Binding-site contacts:
Ligand atom N3 contacts residue A4 of chain 5.G at 3.8 Å.
Ligand atom OP1 contacts residue LEU56 of chain 2.C at 2.8 Å.
Ligand atom C2 contacts residue C6 of chain 5.G at 3.4 Å.
Ligand atom N1 contacts residue U2 of chain 5.G at 2.8 Å.
Ligand atom O4 contacts residue A4 of chain 5.G at 2.6 Å (h-bond).
Ligand atom OP1 contacts residue LYS8 of chain 2.F at 3.1 Å.
Ligand atom OP1 contacts residue LYS68 of chain 2.C at 3.2 Å (salt-bridge).
Ligand atom C2 contacts residue GLN61 of chain 2.C at 3.9 Å.
Ligand atom C6 contacts residue U2 of chain 5.G at 3.4 Å.
Ligand atom N3 contacts residue U1 of chain 5.G at 3.9 Å.
Ligand atom OP1 contacts residue LYS12 of chain 2.F at 3.9 Å.
Ligand atom C2 contacts residue U2 of chain 5.G at 3.6 Å.
Ligand atom C6 contacts residue U5 of chain 5.G at 3.6 Å.
Ligand atom N1 contacts residue U5 of chain 5.G at 3.7 Å.
Ligand atom N3 contacts residue U5 of chain 5.G at 3.6 Å.
Ligand atom C2 contacts residue U1 of chain 5.G at 3.9 Å.
Ligand atom O4 contacts residue U1 of chain 5.G at 2.8 Å (h-bond).
Ligand atom N3 contacts residue U2 of chain 5.G at 3.6 Å.
Ligand atom OP2 contacts residue LYS8 of chain 2.F at 3.8 Å.
Ligand atom O4 contacts residue U5 of chain 5.G at 2.8 Å (h-bond).
Ligand atom C6 contacts residue A4 of chain 5.G at 3.7 Å.
Ligand atom O2 contacts residue GLN61 of chain 2.C at 3.9 Å.
Ligand atom C2 contacts residue A4 of chain 5.G at 3.9 Å.
Ligand atom C2 contacts residue U3 of chain 5.G at 3.8 Å.
Ligand atom C4 contacts residue A4 of chain 5.G at 3.2 Å.
Ligand atom O2 contacts residue C6 of chain 5.G at 2.9 Å (h-bond).
Ligand atom N6 contacts residue U2 of chain 5.G at 2.6 Å (h-bond).
Ligand atom C5 contacts residue A4 of chain 5.G at 2.8 Å.
Ligand atom N3 contacts residue GLN61 of chain 2.C at 3.6 Å.
Ligand atom N3 contacts residue U1 of chain 5.G at 3.8 Å.
Ligand atom O2' contacts residue THR57 of chain 2.C at 3.2 Å.
Ligand atom C5 contacts residue U5 of chain 5.G at 3.9 Å.
Ligand atom O2' contacts residue LEU64 of chain 2.C at 3.9 Å.
Ligand atom C4 contacts residue U1 of chain 5.G at 3.7 Å.
Ligand atom C4 contacts residue U5 of chain 5.G at 3.7 Å.
Ligand atom N3 contacts residue C6 of chain 5.G at 3.2 Å (h-bond).
Ligand atom O2 contacts residue U2 of chain 5.G at 3.6 Å.
Ligand atom O2 contacts residue U1 of chain 5.G at 2.9 Å (h-bond).
Ligand atom OP1 contacts residue PHE76 of chain 2.C at 3.7 Å.
Ligand atom N1 contacts residue U3 of chain 5.G at 3.8 Å.

Sequence of chain 2.C:
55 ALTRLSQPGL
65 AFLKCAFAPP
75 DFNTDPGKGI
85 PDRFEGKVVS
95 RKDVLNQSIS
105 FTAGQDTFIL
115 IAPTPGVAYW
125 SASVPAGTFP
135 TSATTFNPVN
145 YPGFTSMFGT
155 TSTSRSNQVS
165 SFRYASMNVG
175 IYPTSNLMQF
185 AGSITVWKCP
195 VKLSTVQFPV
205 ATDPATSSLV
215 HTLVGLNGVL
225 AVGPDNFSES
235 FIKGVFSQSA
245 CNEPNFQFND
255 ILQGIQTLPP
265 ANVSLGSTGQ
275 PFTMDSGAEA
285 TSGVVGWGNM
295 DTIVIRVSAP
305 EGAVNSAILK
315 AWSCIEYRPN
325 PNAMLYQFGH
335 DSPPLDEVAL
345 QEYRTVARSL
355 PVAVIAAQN

Sequence of chain 5.C:
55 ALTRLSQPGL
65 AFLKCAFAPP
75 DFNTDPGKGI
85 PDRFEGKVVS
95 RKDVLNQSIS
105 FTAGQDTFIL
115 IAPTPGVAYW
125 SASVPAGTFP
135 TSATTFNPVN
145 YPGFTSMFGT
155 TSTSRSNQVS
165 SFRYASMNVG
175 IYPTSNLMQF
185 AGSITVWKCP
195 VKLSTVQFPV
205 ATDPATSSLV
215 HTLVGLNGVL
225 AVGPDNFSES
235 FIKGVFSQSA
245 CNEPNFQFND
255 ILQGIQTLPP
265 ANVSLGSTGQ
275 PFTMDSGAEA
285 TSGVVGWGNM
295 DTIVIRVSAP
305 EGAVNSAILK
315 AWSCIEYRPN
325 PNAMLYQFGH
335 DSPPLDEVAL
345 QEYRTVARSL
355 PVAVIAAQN

The protein below binds the small molecule below.
Small molecule (SMILES): Nc1ccn([C@@H]2O[C@H](CO[P](=O)(O)O[C@H]3[C@@H](O)[C@H](n4ccc(=O)[nH]c4=O)O[C@@H]3CO[P](=O)(O)O[C@H]3[C@@H](O)[C@H](n4cnc5c(N)ncnc54)O[C@@H]3CO)[C@@H](O[P](=O)(O)OC[C@H]3O[C@@H](n4ccc(=O)[nH]c4=O)[C@H](O)[C@@H]3O)[C@H]2O)c(=O)n1.O=c1ccn([C@@H]2O[C@H](CO[P](=O)(O)O[C@H]3[C@@H](O)[C@H](n4ccc(=O)[nH]c4=O)O[C@@H]3CO[P](=O)(O)O[C@H]3[C@@H](O)[C@H](n4ccc(=O)[nH]c4=O)O[C@@H]3CO)[C@@H](O)[C@H]2O)c(=O)[nH]1

Sequence of chain 2.F:
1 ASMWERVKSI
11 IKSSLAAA